Sequence of chain 9.B:
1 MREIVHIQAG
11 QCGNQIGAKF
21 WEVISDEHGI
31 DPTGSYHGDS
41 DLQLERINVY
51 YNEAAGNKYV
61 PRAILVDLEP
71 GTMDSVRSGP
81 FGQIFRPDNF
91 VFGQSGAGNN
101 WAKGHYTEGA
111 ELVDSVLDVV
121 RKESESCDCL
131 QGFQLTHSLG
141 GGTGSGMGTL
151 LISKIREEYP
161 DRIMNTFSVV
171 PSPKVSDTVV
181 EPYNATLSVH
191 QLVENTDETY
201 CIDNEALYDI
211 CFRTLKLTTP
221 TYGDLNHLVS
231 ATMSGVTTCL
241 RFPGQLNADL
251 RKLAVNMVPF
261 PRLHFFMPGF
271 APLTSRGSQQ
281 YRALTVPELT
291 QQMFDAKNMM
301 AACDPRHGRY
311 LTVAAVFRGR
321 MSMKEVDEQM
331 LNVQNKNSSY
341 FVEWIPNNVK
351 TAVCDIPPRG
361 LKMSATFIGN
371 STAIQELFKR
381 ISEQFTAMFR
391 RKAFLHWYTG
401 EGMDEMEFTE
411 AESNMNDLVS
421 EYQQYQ

Sequence of chain 7.B:
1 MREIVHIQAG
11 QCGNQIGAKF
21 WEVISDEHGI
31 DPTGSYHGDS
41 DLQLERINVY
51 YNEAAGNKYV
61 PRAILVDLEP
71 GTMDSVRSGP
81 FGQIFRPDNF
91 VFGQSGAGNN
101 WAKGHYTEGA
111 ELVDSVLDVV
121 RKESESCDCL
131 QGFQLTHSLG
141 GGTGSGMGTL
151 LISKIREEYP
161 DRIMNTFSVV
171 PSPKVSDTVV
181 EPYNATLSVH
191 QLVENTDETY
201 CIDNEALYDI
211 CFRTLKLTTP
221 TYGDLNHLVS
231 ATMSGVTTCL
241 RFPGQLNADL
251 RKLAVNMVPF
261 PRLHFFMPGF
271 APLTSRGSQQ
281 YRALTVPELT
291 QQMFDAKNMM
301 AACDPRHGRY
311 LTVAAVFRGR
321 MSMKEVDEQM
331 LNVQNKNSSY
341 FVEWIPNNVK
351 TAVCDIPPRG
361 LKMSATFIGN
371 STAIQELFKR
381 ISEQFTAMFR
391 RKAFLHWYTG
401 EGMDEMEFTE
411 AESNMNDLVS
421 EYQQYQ

A small-molecule ligand and the protein it binds are described below.
Small molecule (SMILES): CC[C@H](/C=C(/C)[C@@H]1C[C@@H](OC)C[C@H](O)C(C)(C)[C@@]2(O)O[C@@H](C[C@@H](OC)[C@H](O)C(=O)O1)C[C@@H](OC)[C@H]2O)CO

Binding-site contacts:
Ligand atom C1 contacts residue ASP295 of chain 7.B at 4.0 Å.
Ligand atom O2 contacts residue ASP295 of chain 7.B at 2.8 Å (salt-bridge).
Ligand atom C27 contacts residue VAL333 of chain 7.B at 3.8 Å (hydrophobic).
Ligand atom O1 contacts residue ALA296 of chain 7.B at 3.4 Å (h-bond).
Ligand atom C16 contacts residue ARG306 of chain 7.B at 3.6 Å.
Ligand atom O7 contacts residue ASP118 of chain 9.B at 3.6 Å.
Ligand atom O11 contacts residue GLU125 of chain 9.B at 2.8 Å (salt-bridge).
Ligand atom O2 contacts residue ALA296 of chain 7.B at 3.7 Å.
Ligand atom C26 contacts residue PHE294 of chain 7.B at 3.9 Å (hydrophobic).
Ligand atom C18 contacts residue GLU125 of chain 9.B at 3.3 Å.
Ligand atom C5 contacts residue LYS297 of chain 7.B at 3.7 Å.
Ligand atom O7 contacts residue LYS297 of chain 7.B at 3.7 Å.
Ligand atom C19 contacts residue GLU125 of chain 9.B at 3.7 Å.
Ligand atom C7 contacts residue LYS297 of chain 7.B at 3.5 Å.
Ligand atom O2 contacts residue ARG306 of chain 7.B at 3.7 Å.
Ligand atom C27 contacts residue PHE294 of chain 7.B at 4.1 Å (hydrophobic).
Ligand atom O1 contacts residue PHE294 of chain 7.B at 3.3 Å (h-bond).
Ligand atom O91 contacts residue ASP295 of chain 7.B at 3.6 Å.
Ligand atom C18 contacts residue ARG121 of chain 9.B at 4.1 Å.
Ligand atom C2 contacts residue ASP295 of chain 7.B at 3.4 Å.
Ligand atom C20 contacts residue PHE294 of chain 7.B at 3.9 Å (hydrophobic).
Ligand atom C8 contacts residue ASP118 of chain 9.B at 3.8 Å.
Ligand atom O8 contacts residue ASP118 of chain 9.B at 2.7 Å (salt-bridge).
Ligand atom O1 contacts residue ASP295 of chain 7.B at 3.7 Å.
Ligand atom C7 contacts residue ASP118 of chain 9.B at 4.1 Å.
Ligand atom C17 contacts residue LYS122 of chain 9.B at 3.6 Å.
Ligand atom C19 contacts residue LYS122 of chain 9.B at 3.8 Å.
Ligand atom O24 contacts residue TYR310 of chain 7.B at 2.8 Å (h-bond).
Ligand atom C24 contacts residue PHE294 of chain 7.B at 3.5 Å (hydrophobic).
Ligand atom C6 contacts residue LYS297 of chain 7.B at 2.9 Å.
Ligand atom C10 contacts residue GLU125 of chain 9.B at 3.8 Å.
Ligand atom C11 contacts residue GLU125 of chain 9.B at 3.9 Å.
Ligand atom C26 contacts residue TYR310 of chain 7.B at 3.8 Å (hydrophobic).
Ligand atom C23 contacts residue PHE294 of chain 7.B at 3.6 Å (hydrophobic).
Ligand atom C6 contacts residue ASP118 of chain 9.B at 3.2 Å.
Ligand atom C22 contacts residue TYR340 of chain 7.B at 4.1 Å (hydrophobic).
Ligand atom O3 contacts residue ARG306 of chain 7.B at 3.2 Å (salt-bridge).
Ligand atom C27 contacts residue PHE341 of chain 7.B at 4.0 Å (hydrophobic).
Ligand atom C24 contacts residue TYR310 of chain 7.B at 3.6 Å (hydrophobic).
Ligand atom O24 contacts residue PHE294 of chain 7.B at 2.9 Å (h-bond).